Sequence of chain 1.A:
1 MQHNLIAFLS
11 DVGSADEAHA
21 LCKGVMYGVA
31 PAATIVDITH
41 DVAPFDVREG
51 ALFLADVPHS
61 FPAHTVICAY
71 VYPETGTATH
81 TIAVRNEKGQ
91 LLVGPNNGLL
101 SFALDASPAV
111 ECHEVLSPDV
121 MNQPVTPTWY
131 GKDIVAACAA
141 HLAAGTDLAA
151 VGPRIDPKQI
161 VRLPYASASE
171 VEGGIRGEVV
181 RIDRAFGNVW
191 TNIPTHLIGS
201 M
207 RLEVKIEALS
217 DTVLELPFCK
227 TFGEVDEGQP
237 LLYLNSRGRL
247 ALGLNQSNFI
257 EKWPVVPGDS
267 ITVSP

This small molecule binds to this protein.
Small molecule (SMILES): Nc1ncnc2c1ncn2[C@@H]1O[C@H](CCl)[C@@H](O)[C@H]1O

Sequence of chain 2.A:
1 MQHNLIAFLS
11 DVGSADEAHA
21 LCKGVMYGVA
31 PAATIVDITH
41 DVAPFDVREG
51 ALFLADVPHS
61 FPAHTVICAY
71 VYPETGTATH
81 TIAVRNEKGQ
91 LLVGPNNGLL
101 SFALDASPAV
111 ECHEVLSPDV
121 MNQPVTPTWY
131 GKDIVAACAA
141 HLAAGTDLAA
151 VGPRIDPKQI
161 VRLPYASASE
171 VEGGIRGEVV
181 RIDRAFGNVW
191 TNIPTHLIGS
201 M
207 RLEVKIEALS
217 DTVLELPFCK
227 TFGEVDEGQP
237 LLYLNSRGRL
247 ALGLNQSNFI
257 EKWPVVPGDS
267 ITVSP

Binding-site contacts:
Ligand atom N3 contacts residue PRO73 of chain 2.A at 3.4 Å.
Ligand atom N6 contacts residue LEU250 of chain 1.A at 2.9 Å (h-bond).
Ligand atom N1 contacts residue GLN252 of chain 1.A at 2.9 Å (h-bond).
Ligand atom C8 contacts residue MET1 of chain 2.C at 3.2 Å (hydrophobic).
Ligand atom CL contacts residue GLY131 of chain 2.A at 3.0 Å.
Ligand atom O2' contacts residue TYR72 of chain 2.A at 3.5 Å (h-bond).
Ligand atom N7 contacts residue MET1 of chain 2.C at 3.5 Å.
Ligand atom O2' contacts residue PRO73 of chain 2.A at 3.6 Å.
Ligand atom N7 contacts residue PHE228 of chain 1.A at 3.4 Å.
Ligand atom N3 contacts residue PHE228 of chain 1.A at 3.6 Å.
Ligand atom O4' contacts residue MET1 of chain 2.C at 3.5 Å (h-bond).
Ligand atom N3 contacts residue PHE45 of chain 2.A at 3.6 Å.
Ligand atom C5 contacts residue PHE45 of chain 2.A at 3.6 Å (hydrophobic).
Ligand atom C2 contacts residue PHE228 of chain 1.A at 3.6 Å (hydrophobic).
Ligand atom C6 contacts residue LEU250 of chain 1.A at 3.6 Å (hydrophobic).
Ligand atom C4 contacts residue PHE45 of chain 2.A at 3.6 Å (hydrophobic).
Ligand atom C1' contacts residue TYR72 of chain 2.A at 3.6 Å (hydrophobic).
Ligand atom O3' contacts residue ASP11 of chain 2.A at 2.5 Å (salt-bridge).
Ligand atom C3' contacts residue ASP11 of chain 2.A at 3.4 Å.
Ligand atom CL contacts residue THR75 of chain 2.A at 3.6 Å.
Ligand atom C8 contacts residue PHE186 of chain 1.A at 3.6 Å (hydrophobic).
Ligand atom O3' contacts residue TYR72 of chain 2.A at 3.2 Å (h-bond).
Ligand atom C5' contacts residue TRP129 of chain 2.A at 3.5 Å (hydrophobic).
Ligand atom C2' contacts residue PHE186 of chain 1.A at 3.6 Å (hydrophobic).
Ligand atom CL contacts residue TRP129 of chain 2.A at 3.6 Å.
Ligand atom C6 contacts residue PHE228 of chain 1.A at 3.3 Å (hydrophobic).
Ligand atom C5 contacts residue PHE228 of chain 1.A at 3.5 Å (hydrophobic).
Ligand atom N7 contacts residue ASN188 of chain 1.A at 3.1 Å (h-bond).
Ligand atom C2 contacts residue GLN252 of chain 1.A at 3.4 Å.
Ligand atom N6 contacts residue PHE228 of chain 1.A at 3.4 Å.
Ligand atom CL contacts residue TYR130 of chain 2.A at 3.4 Å.
Ligand atom O2' contacts residue ASP11 of chain 2.A at 2.9 Å (salt-bridge).
Ligand atom N7 contacts residue PHE186 of chain 1.A at 3.6 Å.
Ligand atom N1 contacts residue PHE228 of chain 1.A at 3.4 Å.
Ligand atom N1 contacts residue LEU250 of chain 1.A at 3.5 Å (h-bond).
Ligand atom O3' contacts residue TYR70 of chain 2.A at 3.5 Å.
Ligand atom N6 contacts residue ASN188 of chain 1.A at 2.9 Å (h-bond).
Ligand atom O4' contacts residue TYR72 of chain 2.A at 3.6 Å.
Ligand atom C4' contacts residue TYR72 of chain 2.A at 3.5 Å (hydrophobic).
Ligand atom C4 contacts residue PHE228 of chain 1.A at 3.5 Å (hydrophobic).